Binding-site contacts:
Ligand atom C1 contacts residue VAL183 of chain 1.A at 4.2 Å (hydrophobic).
Ligand atom C4 contacts residue PHE182 of chain 1.A at 4.1 Å (hydrophobic).
Ligand atom F2 contacts residue GLN268 of chain 1.A at 3.8 Å.
Ligand atom F contacts residue VAL183 of chain 1.A at 3.9 Å.
Ligand atom F2 contacts residue LEU265 of chain 1.A at 4.0 Å.
Ligand atom F2 contacts residue YLZ1 of chain 1.K at 2.4 Å.
Ligand atom C4 contacts residue YLZ1 of chain 1.K at 3.7 Å.
Ligand atom N contacts residue GLN268 of chain 1.A at 3.8 Å.
Ligand atom C1 contacts residue GLN268 of chain 1.A at 4.2 Å.
Ligand atom F1 contacts residue LEU265 of chain 1.A at 3.7 Å.
Ligand atom F1 contacts residue GLN268 of chain 1.A at 4.1 Å.
Ligand atom C3 contacts residue GLN268 of chain 1.A at 3.9 Å.
Ligand atom C2 contacts residue VAL183 of chain 1.A at 4.5 Å (hydrophobic).
Ligand atom F contacts residue YLZ1 of chain 1.K at 4.1 Å.
Ligand atom C contacts residue GLN268 of chain 1.A at 4.3 Å.
Ligand atom C4 contacts residue ALA187 of chain 1.A at 4.5 Å (hydrophobic).
Ligand atom N1 contacts residue GLN268 of chain 1.A at 3.9 Å.
Ligand atom N contacts residue YLZ1 of chain 1.K at 4.0 Å.
Ligand atom F contacts residue PHE182 of chain 1.A at 3.3 Å.
Ligand atom C2 contacts residue YLZ1 of chain 1.K at 4.3 Å.
Ligand atom F1 contacts residue ASN264 of chain 1.A at 4.3 Å.
Ligand atom F1 contacts residue PHE182 of chain 1.A at 3.7 Å.
Ligand atom F2 contacts residue ALA187 of chain 1.A at 4.2 Å.
Ligand atom O1 contacts residue GLN268 of chain 1.A at 4.2 Å.
Ligand atom C2 contacts residue GLN268 of chain 1.A at 3.8 Å.
Ligand atom C4 contacts residue GLN268 of chain 1.A at 4.1 Å.
Ligand atom F contacts residue ALA187 of chain 1.A at 3.5 Å.

This protein binds this small molecule.
Small molecule (SMILES): Cn1nc(C(F)(F)F)cc1B(O)O

Sequence of chain 1.A:
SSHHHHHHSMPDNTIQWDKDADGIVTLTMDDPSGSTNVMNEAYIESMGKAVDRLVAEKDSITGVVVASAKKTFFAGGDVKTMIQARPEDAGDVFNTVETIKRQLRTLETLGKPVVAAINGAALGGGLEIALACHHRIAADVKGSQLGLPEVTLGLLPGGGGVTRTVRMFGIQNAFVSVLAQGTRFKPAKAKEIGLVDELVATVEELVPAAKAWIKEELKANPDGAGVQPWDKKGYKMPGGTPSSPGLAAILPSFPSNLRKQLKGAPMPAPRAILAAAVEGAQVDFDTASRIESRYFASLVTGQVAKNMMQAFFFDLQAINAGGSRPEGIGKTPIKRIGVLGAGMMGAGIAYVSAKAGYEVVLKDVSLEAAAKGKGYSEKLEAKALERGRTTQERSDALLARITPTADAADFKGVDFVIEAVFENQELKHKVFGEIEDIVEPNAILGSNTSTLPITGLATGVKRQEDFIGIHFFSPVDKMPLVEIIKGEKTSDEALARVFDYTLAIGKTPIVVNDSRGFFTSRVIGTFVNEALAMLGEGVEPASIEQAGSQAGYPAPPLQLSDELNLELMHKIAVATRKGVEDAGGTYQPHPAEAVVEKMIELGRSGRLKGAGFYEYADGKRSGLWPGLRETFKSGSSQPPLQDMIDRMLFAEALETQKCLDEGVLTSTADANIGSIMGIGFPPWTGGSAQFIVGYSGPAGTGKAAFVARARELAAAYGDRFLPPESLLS